Sequence of chain 1.A:
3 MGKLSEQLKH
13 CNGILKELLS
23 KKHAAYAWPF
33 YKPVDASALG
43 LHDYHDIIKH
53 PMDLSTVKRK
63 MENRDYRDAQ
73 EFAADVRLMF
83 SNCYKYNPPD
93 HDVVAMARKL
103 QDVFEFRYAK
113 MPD

Binding-site contacts:
Ligand atom F15 contacts residue PRO31 of chain 1.A at 3.6 Å.
Ligand atom C24 contacts residue ASN89 of chain 1.A at 3.8 Å.
Ligand atom F15 contacts residue TRP30 of chain 1.A at 3.7 Å.
Ligand atom C20 contacts residue MET98 of chain 1.A at 3.7 Å (hydrophobic).
Ligand atom C01 contacts residue PRO31 of chain 1.A at 3.7 Å (hydrophobic).
Ligand atom C29 contacts residue HIS93 of chain 1.A at 3.8 Å.
Ligand atom C03 contacts residue VAL95 of chain 1.A at 3.7 Å (hydrophobic).
Ligand atom N02 contacts residue PRO31 of chain 1.A at 3.9 Å.
Ligand atom C06 contacts residue ASN89 of chain 1.A at 3.4 Å.
Ligand atom N02 contacts residue VAL95 of chain 1.A at 3.7 Å.
Ligand atom N02 contacts residue VAL36 of chain 1.A at 3.8 Å.
Ligand atom C01 contacts residue VAL36 of chain 1.A at 3.6 Å (hydrophobic).
Ligand atom C27 contacts residue TYR88 of chain 1.A at 3.7 Å (hydrophobic).
Ligand atom C01 contacts residue PHE32 of chain 1.A at 3.8 Å (hydrophobic).
Ligand atom C19 contacts residue VAL95 of chain 1.A at 3.8 Å (hydrophobic).
Ligand atom C29 contacts residue PRO90 of chain 1.A at 3.8 Å (hydrophobic).
Ligand atom C33 contacts residue TYR88 of chain 1.A at 3.7 Å (hydrophobic).
Ligand atom C18 contacts residue TRP30 of chain 1.A at 3.6 Å (hydrophobic).
Ligand atom C34 contacts residue PRO90 of chain 1.A at 3.8 Å (hydrophobic).
Ligand atom O04 contacts residue ASN89 of chain 1.A at 3.0 Å (h-bond).
Ligand atom C14 contacts residue TRP30 of chain 1.A at 3.8 Å (hydrophobic).
Ligand atom N26 contacts residue ASN89 of chain 1.A at 2.8 Å (h-bond).
Ligand atom C23 contacts residue TRP30 of chain 1.A at 3.8 Å (hydrophobic).
Ligand atom C34 contacts residue ASN89 of chain 1.A at 3.3 Å.
Ligand atom N26 contacts residue TYR88 of chain 1.A at 3.9 Å.
Ligand atom C17 contacts residue VAL95 of chain 1.A at 3.9 Å (hydrophobic).
Ligand atom C12 contacts residue TRP30 of chain 1.A at 3.7 Å (hydrophobic).
Ligand atom C27 contacts residue ASN89 of chain 1.A at 3.5 Å.
Ligand atom C27 contacts residue LEU43 of chain 1.A at 3.8 Å (hydrophobic).
Ligand atom O16 contacts residue VAL95 of chain 1.A at 3.8 Å.
Ligand atom O25 contacts residue LEU43 of chain 1.A at 3.6 Å.
Ligand atom C19 contacts residue TRP30 of chain 1.A at 3.9 Å (hydrophobic).
Ligand atom C20 contacts residue VAL95 of chain 1.A at 4.0 Å (hydrophobic).
Ligand atom C12 contacts residue PRO31 of chain 1.A at 3.8 Å (hydrophobic).
Ligand atom C29 contacts residue ASN89 of chain 1.A at 3.7 Å.
Ligand atom C05 contacts residue VAL95 of chain 1.A at 3.9 Å (hydrophobic).
Ligand atom C24 contacts residue LEU43 of chain 1.A at 3.8 Å (hydrophobic).
Ligand atom C34 contacts residue TYR88 of chain 1.A at 3.3 Å (hydrophobic).
Ligand atom O16 contacts residue PRO31 of chain 1.A at 3.4 Å.
Ligand atom C07 contacts residue ASN89 of chain 1.A at 3.9 Å.

The protein below binds the small molecule below.
Small molecule (SMILES): CNC(=O)c1cc(C(=O)NC2[C@H]3COC[C@@H]23)cc2c1O[C@H](CF)[C@H]2c1ccccc1